Binding-site contacts:
Ligand atom C1 contacts residue ASN61 of chain 1.A at 1.4 Å.
Ligand atom C4 contacts residue LYS10 of chain 1.A at 3.1 Å.
Ligand atom O7 contacts residue LYS98 of chain 1.A at 3.9 Å.
Ligand atom N2 contacts residue ASN61 of chain 1.A at 3.1 Å (h-bond).
Ligand atom O5 contacts residue GLN59 of chain 1.A at 3.6 Å.
Ligand atom O6 contacts residue PHE7 of chain 1.A at 3.7 Å.
Ligand atom C6 contacts residue THR24 of chain 1.A at 3.6 Å.
Ligand atom O4 contacts residue VAL28 of chain 1.A at 3.9 Å.
Ligand atom C6 contacts residue PHE7 of chain 1.A at 3.6 Å (hydrophobic).
Ligand atom O7 contacts residue ASN61 of chain 1.A at 3.9 Å.
Ligand atom C3 contacts residue PHE5 of chain 1.A at 3.6 Å (hydrophobic).
Ligand atom N2 contacts residue ASP29 of chain 1.A at 3.0 Å (salt-bridge).
Ligand atom C3 contacts residue ASN61 of chain 1.A at 3.9 Å.
Ligand atom C7 contacts residue ASP29 of chain 1.A at 3.6 Å.
Ligand atom O3 contacts residue LYS10 of chain 1.A at 2.9 Å (salt-bridge).
Ligand atom C6 contacts residue PHE5 of chain 1.A at 4.0 Å (hydrophobic).
Ligand atom C2 contacts residue ASN61 of chain 1.A at 2.5 Å.
Ligand atom O3 contacts residue ASP29 of chain 1.A at 3.6 Å (salt-bridge).
Ligand atom O7 contacts residue ARG65 of chain 1.A at 3.2 Å.
Ligand atom O4 contacts residue LYS10 of chain 1.A at 2.2 Å (salt-bridge).
Ligand atom C1 contacts residue THR63 of chain 1.A at 3.8 Å.
Ligand atom C1 contacts residue PHE5 of chain 1.A at 3.9 Å (hydrophobic).
Ligand atom C5 contacts residue GLN59 of chain 1.A at 3.7 Å.
Ligand atom O5 contacts residue VAL28 of chain 1.A at 3.9 Å.
Ligand atom C8 contacts residue ASP29 of chain 1.A at 3.4 Å.
Ligand atom C5 contacts residue ASN61 of chain 1.A at 3.6 Å.
Ligand atom C2 contacts residue PHE5 of chain 1.A at 3.6 Å (hydrophobic).
Ligand atom O7 contacts residue VAL28 of chain 1.A at 3.6 Å.
Ligand atom O5 contacts residue PHE5 of chain 1.A at 3.7 Å.
Ligand atom C2 contacts residue PHE7 of chain 1.A at 3.9 Å (hydrophobic).
Ligand atom C2 contacts residue ASP29 of chain 1.A at 3.8 Å.
Ligand atom C3 contacts residue LYS10 of chain 1.A at 3.5 Å.
Ligand atom O5 contacts residue ASN61 of chain 1.A at 2.3 Å (h-bond).
Ligand atom N2 contacts residue LYS98 of chain 1.A at 4.0 Å.
Ligand atom C3 contacts residue ASP29 of chain 1.A at 3.5 Å.
Ligand atom C1 contacts residue PHE5 of chain 1.A at 3.8 Å (hydrophobic).
Ligand atom C7 contacts residue ASN61 of chain 1.A at 3.8 Å.
Ligand atom C5 contacts residue PHE7 of chain 1.A at 3.8 Å (hydrophobic).
Ligand atom C1 contacts residue PHE7 of chain 1.A at 3.8 Å (hydrophobic).
Ligand atom C6 contacts residue GLN59 of chain 1.A at 3.8 Å.

A protein and the small-molecule ligand that binds it are described below.
Small molecule (SMILES): CC(=O)N[C@H]1[C@H](O[C@H]2[C@H](O)[C@@H](NC(C)=O)CO[C@@H]2CO[C@@H]2O[C@@H](C)[C@@H](O)[C@@H](O)[C@@H]2O)O[C@H](CO)[C@@H](O[C@@H]2O[C@H](CO[C@H]3O[C@H](CO)[C@@H](O)[C@H](O)[C@@H]3O[C@@H]3O[C@H](CO)[C@@H](O)[C@H](O)[C@H]3NC(C)=O)[C@@H](O)[C@H](O[C@H]3O[C@H](CO)[C@@H](O)[C@H](O)[C@@H]3O[C@@H]3O[C@H](CO)[C@@H](O)[C@H](O)[C@H]3NC(C)=O)[C@@H]2O)[C@@H]1O

Sequence of chain 1.A:
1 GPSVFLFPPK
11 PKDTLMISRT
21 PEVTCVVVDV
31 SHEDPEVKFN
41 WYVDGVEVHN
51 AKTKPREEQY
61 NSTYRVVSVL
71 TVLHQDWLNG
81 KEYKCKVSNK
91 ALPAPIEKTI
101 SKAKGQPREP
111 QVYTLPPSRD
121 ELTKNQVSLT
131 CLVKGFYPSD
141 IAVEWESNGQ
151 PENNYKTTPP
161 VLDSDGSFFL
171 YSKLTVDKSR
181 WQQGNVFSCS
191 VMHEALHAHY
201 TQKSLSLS